Sequence of chain 1.A:
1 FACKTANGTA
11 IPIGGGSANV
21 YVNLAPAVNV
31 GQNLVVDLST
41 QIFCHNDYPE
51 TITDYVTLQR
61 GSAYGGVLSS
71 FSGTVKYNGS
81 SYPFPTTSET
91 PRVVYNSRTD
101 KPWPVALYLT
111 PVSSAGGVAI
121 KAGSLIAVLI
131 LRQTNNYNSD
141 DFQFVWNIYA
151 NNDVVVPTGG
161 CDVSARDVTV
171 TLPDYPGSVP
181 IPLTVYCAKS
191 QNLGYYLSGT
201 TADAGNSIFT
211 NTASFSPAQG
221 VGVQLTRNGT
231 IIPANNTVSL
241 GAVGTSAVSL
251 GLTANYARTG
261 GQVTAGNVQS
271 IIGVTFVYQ

Binding-site contacts:
Ligand atom O4 contacts residue ILE52 of chain 1.A at 3.7 Å.
Ligand atom O4 contacts residue GLN133 of chain 1.A at 3.4 Å (h-bond).
Ligand atom O5 contacts residue TYR48 of chain 1.A at 3.8 Å.
Ligand atom C4 contacts residue ASP54 of chain 1.A at 3.4 Å.
Ligand atom C3 contacts residue TYR48 of chain 1.A at 3.9 Å (hydrophobic).
Ligand atom O2 contacts residue ILE13 of chain 1.A at 3.5 Å.
Ligand atom O3 contacts residue ASN135 of chain 1.A at 3.7 Å.
Ligand atom C4 contacts residue ASN135 of chain 1.A at 3.9 Å.
Ligand atom C6 contacts residue ASN46 of chain 1.A at 3.2 Å.
Ligand atom C2 contacts residue PHE1 of chain 1.A at 3.7 Å (hydrophobic).
Ligand atom C2 contacts residue ILE13 of chain 1.A at 3.7 Å (hydrophobic).
Ligand atom C2 contacts residue ILE52 of chain 1.A at 3.6 Å (hydrophobic).
Ligand atom C1 contacts residue PHE1 of chain 1.A at 3.8 Å (hydrophobic).
Ligand atom C7 contacts residue TYR48 of chain 1.A at 3.6 Å (hydrophobic).
Ligand atom C5 contacts residue TYR48 of chain 1.A at 3.8 Å (hydrophobic).
Ligand atom O3 contacts residue GLN133 of chain 1.A at 2.9 Å (h-bond).
Ligand atom O5 contacts residue PHE1 of chain 1.A at 3.2 Å (h-bond).
Ligand atom O3 contacts residue PHE142 of chain 1.A at 3.5 Å.
Ligand atom C3 contacts residue ASP140 of chain 1.A at 3.2 Å.
Ligand atom O6 contacts residue ASP54 of chain 1.A at 2.7 Å (salt-bridge).
Ligand atom O1 contacts residue ILE52 of chain 1.A at 3.5 Å.
Ligand atom C3 contacts residue ASN135 of chain 1.A at 3.9 Å.
Ligand atom C3 contacts residue GLN133 of chain 1.A at 3.9 Å.
Ligand atom C2 contacts residue ASP140 of chain 1.A at 3.8 Å.
Ligand atom C1 contacts residue ILE52 of chain 1.A at 3.8 Å (hydrophobic).
Ligand atom O6 contacts residue PHE1 of chain 1.A at 2.7 Å (h-bond).
Ligand atom O2 contacts residue ASN138 of chain 1.A at 3.8 Å.
Ligand atom O6 contacts residue ASN46 of chain 1.A at 3.1 Å (h-bond).
Ligand atom O3 contacts residue ASP140 of chain 1.A at 2.9 Å (salt-bridge).
Ligand atom O4 contacts residue ASN135 of chain 1.A at 2.8 Å (h-bond).
Ligand atom O2 contacts residue PHE1 of chain 1.A at 2.6 Å (h-bond).
Ligand atom O1 contacts residue TYR48 of chain 1.A at 3.2 Å.
Ligand atom C6 contacts residue ASP54 of chain 1.A at 3.4 Å.
Ligand atom O4 contacts residue ASP54 of chain 1.A at 2.6 Å (salt-bridge).
Ligand atom O6 contacts residue ASP47 of chain 1.A at 3.0 Å (salt-bridge).
Ligand atom C4 contacts residue PHE1 of chain 1.A at 3.7 Å (hydrophobic).
Ligand atom C6 contacts residue PHE1 of chain 1.A at 3.8 Å (hydrophobic).
Ligand atom C4 contacts residue GLN133 of chain 1.A at 3.7 Å.
Ligand atom C5 contacts residue PHE1 of chain 1.A at 3.7 Å (hydrophobic).
Ligand atom O4 contacts residue TYR48 of chain 1.A at 3.9 Å.

This protein binds this small molecule.
Small molecule (SMILES): CO[C@H]1O[C@H](CO)[C@@H](O)[C@H](O[C@H]2O[C@H](CO)[C@@H](O)[C@H](O)[C@@H]2O)[C@@H]1O